Binding-site contacts:
Ligand atom C1 contacts residue LEU292 of chain 1.G at 4.0 Å (hydrophobic).
Ligand atom C4 contacts residue ASN271 of chain 1.G at 4.2 Å.
Ligand atom C7 contacts residue ASN271 of chain 1.G at 3.4 Å.
Ligand atom O7 contacts residue ASN271 of chain 1.G at 3.5 Å (h-bond).
Ligand atom C7 contacts residue VAL410 of chain 1.G at 4.3 Å (hydrophobic).
Ligand atom O5 contacts residue ASN271 of chain 1.G at 2.4 Å (h-bond).
Ligand atom C6 contacts residue LEU292 of chain 1.G at 4.0 Å (hydrophobic).
Ligand atom C5 contacts residue LEU292 of chain 1.G at 3.9 Å (hydrophobic).
Ligand atom O5 contacts residue LEU292 of chain 1.G at 3.4 Å.
Ligand atom C8 contacts residue ASN271 of chain 1.G at 4.4 Å.
Ligand atom C2 contacts residue ASN271 of chain 1.G at 2.5 Å.
Ligand atom C1 contacts residue ASN271 of chain 1.G at 1.4 Å.
Ligand atom C8 contacts residue VAL410 of chain 1.G at 3.6 Å (hydrophobic).
Ligand atom N2 contacts residue ASN271 of chain 1.G at 2.9 Å (h-bond).
Ligand atom C5 contacts residue ASN271 of chain 1.G at 3.7 Å.
Ligand atom C3 contacts residue ASN271 of chain 1.G at 3.8 Å.

A protein and the small-molecule ligand that binds it are described below.
Small molecule (SMILES): CC(=O)N[C@@H]1[C@@H](O)[C@H](O)[C@@H](CO)O[C@H]1O

Sequence of chain 1.G:
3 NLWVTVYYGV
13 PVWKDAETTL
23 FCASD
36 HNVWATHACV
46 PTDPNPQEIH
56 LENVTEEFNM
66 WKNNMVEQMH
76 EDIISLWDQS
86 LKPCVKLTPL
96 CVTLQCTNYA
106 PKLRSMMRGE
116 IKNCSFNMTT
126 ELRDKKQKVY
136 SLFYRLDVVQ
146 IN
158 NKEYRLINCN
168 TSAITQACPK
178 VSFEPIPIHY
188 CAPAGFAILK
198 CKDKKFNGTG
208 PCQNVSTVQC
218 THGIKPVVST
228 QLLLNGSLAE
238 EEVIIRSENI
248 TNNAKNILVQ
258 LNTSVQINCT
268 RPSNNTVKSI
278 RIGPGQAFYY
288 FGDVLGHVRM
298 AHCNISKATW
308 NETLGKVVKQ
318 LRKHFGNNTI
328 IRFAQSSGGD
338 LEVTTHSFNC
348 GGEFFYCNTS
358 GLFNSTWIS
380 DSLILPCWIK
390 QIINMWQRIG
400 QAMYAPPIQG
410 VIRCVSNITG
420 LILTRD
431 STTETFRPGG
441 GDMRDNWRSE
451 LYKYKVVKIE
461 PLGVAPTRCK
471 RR